A protein and the small-molecule ligand that binds it are described below.
Small molecule (SMILES): CC(=O)N[C@@H]1[C@@H](O)[C@H](O)[C@@H](CO)O[C@H]1O

Sequence of chain 1.A:
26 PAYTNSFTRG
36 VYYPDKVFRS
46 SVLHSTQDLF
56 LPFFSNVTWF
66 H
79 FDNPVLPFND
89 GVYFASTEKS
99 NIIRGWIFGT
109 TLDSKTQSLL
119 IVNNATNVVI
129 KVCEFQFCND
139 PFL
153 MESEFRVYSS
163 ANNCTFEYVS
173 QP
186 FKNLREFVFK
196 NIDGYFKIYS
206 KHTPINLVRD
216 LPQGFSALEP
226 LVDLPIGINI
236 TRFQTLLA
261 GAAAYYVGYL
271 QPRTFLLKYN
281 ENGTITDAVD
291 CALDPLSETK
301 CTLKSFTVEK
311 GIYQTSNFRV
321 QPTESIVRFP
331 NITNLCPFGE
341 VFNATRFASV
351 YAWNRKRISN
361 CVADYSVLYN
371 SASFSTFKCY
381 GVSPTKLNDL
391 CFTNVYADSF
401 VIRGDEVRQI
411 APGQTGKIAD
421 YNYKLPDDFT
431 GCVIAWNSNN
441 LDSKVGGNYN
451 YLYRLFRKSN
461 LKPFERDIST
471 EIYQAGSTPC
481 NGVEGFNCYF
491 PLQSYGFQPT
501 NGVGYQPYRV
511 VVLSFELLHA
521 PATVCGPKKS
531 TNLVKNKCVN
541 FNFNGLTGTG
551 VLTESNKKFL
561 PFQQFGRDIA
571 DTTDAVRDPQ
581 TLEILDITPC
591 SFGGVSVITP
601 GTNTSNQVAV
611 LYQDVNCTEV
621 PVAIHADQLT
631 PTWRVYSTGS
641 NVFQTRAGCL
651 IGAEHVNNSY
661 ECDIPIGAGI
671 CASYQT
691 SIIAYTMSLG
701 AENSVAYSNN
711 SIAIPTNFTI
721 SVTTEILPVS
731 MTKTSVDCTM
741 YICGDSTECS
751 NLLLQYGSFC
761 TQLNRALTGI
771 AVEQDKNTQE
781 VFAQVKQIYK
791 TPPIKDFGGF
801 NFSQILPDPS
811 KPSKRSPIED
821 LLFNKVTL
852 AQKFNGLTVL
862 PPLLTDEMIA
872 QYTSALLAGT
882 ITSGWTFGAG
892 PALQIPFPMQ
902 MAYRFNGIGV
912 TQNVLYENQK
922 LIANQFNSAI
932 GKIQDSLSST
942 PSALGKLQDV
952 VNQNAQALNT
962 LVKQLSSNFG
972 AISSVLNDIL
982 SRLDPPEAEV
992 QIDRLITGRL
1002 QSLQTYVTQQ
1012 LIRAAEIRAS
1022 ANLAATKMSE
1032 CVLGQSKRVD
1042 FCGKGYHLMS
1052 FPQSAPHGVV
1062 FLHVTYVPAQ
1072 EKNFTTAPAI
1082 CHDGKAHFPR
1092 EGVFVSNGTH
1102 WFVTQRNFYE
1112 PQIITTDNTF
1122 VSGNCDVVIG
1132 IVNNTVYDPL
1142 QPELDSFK

Binding-site contacts:
Ligand atom C7 contacts residue ASN343 of chain 1.A at 4.1 Å.
Ligand atom O6 contacts residue ASN343 of chain 1.A at 4.5 Å.
Ligand atom C8 contacts residue PHE342 of chain 1.A at 3.9 Å (hydrophobic).
Ligand atom C7 contacts residue VAL367 of chain 1.A at 4.0 Å (hydrophobic).
Ligand atom C8 contacts residue VAL367 of chain 1.A at 3.8 Å (hydrophobic).
Ligand atom C4 contacts residue ASN343 of chain 1.A at 4.2 Å.
Ligand atom O5 contacts residue ASN343 of chain 1.A at 2.3 Å (h-bond).
Ligand atom O7 contacts residue VAL367 of chain 1.A at 3.6 Å.
Ligand atom C1 contacts residue ASN343 of chain 1.A at 1.4 Å.
Ligand atom C2 contacts residue ASN343 of chain 1.A at 2.5 Å.
Ligand atom C3 contacts residue ASN343 of chain 1.A at 3.8 Å.
Ligand atom C5 contacts residue ASN343 of chain 1.A at 3.6 Å.
Ligand atom N2 contacts residue ASN343 of chain 1.A at 3.0 Å (h-bond).